A protein and the small-molecule ligand that binds it are described below.
Small molecule (SMILES): CC(=O)N[C@H]1[C@H](O[C@H]2[C@H](O)[C@@H](NC(C)=O)CO[C@@H]2CO)O[C@H](CO)[C@@H](O[C@@H]2O[C@H](CO)[C@@H](O)[C@H](O)[C@@H]2O)[C@@H]1O

Binding-site contacts:
Ligand atom O5 contacts residue ASN225 of chain 36.E at 2.3 Å (h-bond).
Ligand atom C5 contacts residue LYS220 of chain 36.E at 4.0 Å.
Ligand atom C1 contacts residue LYS220 of chain 36.E at 4.2 Å.
Ligand atom O5 contacts residue LYS220 of chain 36.E at 3.4 Å.
Ligand atom O7 contacts residue ARG251 of chain 36.E at 4.3 Å.
Ligand atom C3 contacts residue LYS220 of chain 36.E at 4.1 Å.
Ligand atom O7 contacts residue ASN225 of chain 36.E at 2.9 Å (h-bond).
Ligand atom O3 contacts residue ASP283 of chain 36.E at 4.3 Å.
Ligand atom C4 contacts residue MET223 of chain 36.E at 4.0 Å (hydrophobic).
Ligand atom C6 contacts residue ASP283 of chain 36.E at 3.8 Å.
Ligand atom O3 contacts residue LYS220 of chain 36.E at 3.8 Å.
Ligand atom C2 contacts residue ASN225 of chain 36.E at 2.5 Å.
Ligand atom C6 contacts residue LYS220 of chain 36.E at 4.0 Å.
Ligand atom C4 contacts residue LYS220 of chain 36.E at 3.4 Å.
Ligand atom C8 contacts residue MET223 of chain 36.E at 3.3 Å (hydrophobic).
Ligand atom O7 contacts residue SER252 of chain 36.E at 2.9 Å (h-bond).
Ligand atom N2 contacts residue LYS220 of chain 36.E at 4.1 Å.
Ligand atom C5 contacts residue ASN225 of chain 36.E at 3.6 Å.
Ligand atom C4 contacts residue ASN225 of chain 36.E at 4.2 Å.
Ligand atom O7 contacts residue LYS220 of chain 36.E at 4.0 Å.
Ligand atom C1 contacts residue ASN225 of chain 36.E at 1.4 Å.
Ligand atom O6 contacts residue ASP283 of chain 36.E at 3.8 Å.
Ligand atom N2 contacts residue MET223 of chain 36.E at 3.8 Å.
Ligand atom C2 contacts residue LYS220 of chain 36.E at 3.8 Å.
Ligand atom C8 contacts residue SER252 of chain 36.E at 3.4 Å.
Ligand atom O4 contacts residue MET223 of chain 36.E at 3.7 Å.
Ligand atom C7 contacts residue ASN225 of chain 36.E at 3.2 Å.
Ligand atom C8 contacts residue ARG251 of chain 36.E at 3.5 Å.
Ligand atom C2 contacts residue ASP283 of chain 36.E at 3.8 Å.
Ligand atom O6 contacts residue TYR243 of chain 36.E at 4.0 Å.
Ligand atom C3 contacts residue MET223 of chain 36.E at 3.7 Å (hydrophobic).
Ligand atom C7 contacts residue ARG251 of chain 36.E at 4.0 Å.
Ligand atom C1 contacts residue LYS220 of chain 36.E at 4.0 Å.
Ligand atom N2 contacts residue ASN225 of chain 36.E at 3.0 Å (h-bond).
Ligand atom C5 contacts residue MET223 of chain 36.E at 4.0 Å (hydrophobic).
Ligand atom C3 contacts residue ASN225 of chain 36.E at 3.8 Å.
Ligand atom C7 contacts residue MET223 of chain 36.E at 3.6 Å (hydrophobic).
Ligand atom O7 contacts residue MET223 of chain 36.E at 3.5 Å.
Ligand atom C7 contacts residue SER252 of chain 36.E at 3.5 Å.
Ligand atom O4 contacts residue LYS220 of chain 36.E at 4.2 Å.

Sequence of chain 36.E:
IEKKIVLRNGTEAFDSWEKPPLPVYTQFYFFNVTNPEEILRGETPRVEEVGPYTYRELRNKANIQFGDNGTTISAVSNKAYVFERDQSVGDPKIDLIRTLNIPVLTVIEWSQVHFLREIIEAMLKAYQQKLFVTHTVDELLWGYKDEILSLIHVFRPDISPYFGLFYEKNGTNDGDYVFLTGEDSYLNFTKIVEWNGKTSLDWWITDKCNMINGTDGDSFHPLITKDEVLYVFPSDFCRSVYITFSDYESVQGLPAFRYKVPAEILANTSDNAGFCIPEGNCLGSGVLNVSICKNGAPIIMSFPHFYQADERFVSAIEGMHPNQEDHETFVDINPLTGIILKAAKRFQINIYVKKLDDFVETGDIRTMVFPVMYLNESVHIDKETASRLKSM